Sequence of chain 1.A:
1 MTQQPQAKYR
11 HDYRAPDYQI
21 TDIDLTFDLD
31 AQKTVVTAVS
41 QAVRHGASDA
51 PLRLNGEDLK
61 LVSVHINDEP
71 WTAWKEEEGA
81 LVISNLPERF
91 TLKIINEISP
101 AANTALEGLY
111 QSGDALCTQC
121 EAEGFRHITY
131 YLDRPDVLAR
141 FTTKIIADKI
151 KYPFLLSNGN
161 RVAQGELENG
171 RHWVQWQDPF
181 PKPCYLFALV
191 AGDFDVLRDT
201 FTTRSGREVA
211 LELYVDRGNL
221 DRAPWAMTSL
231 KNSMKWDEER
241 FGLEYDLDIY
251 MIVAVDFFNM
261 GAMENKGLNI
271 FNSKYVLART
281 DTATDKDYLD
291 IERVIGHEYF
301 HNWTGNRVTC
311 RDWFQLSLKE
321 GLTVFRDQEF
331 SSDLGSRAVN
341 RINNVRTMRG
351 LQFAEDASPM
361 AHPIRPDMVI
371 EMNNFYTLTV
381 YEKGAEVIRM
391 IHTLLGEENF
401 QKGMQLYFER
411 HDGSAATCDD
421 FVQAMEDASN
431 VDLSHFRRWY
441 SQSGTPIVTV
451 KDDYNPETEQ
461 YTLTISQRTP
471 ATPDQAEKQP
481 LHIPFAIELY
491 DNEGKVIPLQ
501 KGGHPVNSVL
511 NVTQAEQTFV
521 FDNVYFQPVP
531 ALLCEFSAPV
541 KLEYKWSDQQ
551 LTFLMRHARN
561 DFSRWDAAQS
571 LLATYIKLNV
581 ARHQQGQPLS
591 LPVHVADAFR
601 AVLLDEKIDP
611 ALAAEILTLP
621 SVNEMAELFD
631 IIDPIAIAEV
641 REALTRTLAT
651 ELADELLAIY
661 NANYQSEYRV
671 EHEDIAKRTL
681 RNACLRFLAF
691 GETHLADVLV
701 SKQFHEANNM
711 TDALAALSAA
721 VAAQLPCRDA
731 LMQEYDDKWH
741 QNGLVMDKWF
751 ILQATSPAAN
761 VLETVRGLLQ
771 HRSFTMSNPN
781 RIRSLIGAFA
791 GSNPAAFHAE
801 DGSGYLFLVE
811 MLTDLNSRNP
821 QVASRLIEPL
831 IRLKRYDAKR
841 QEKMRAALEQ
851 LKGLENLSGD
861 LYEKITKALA

This small molecule binds to this protein.
Small molecule (SMILES): CSCC[C@H](N)C(=O)O

Binding-site contacts:
Ligand atom O contacts residue HIS297 of chain 1.A at 2.9 Å (h-bond).
Ligand atom OXT contacts residue GLU298 of chain 1.A at 3.0 Å (salt-bridge).
Ligand atom C contacts residue TYR381 of chain 1.A at 3.4 Å (hydrophobic).
Ligand atom C contacts residue GLU320 of chain 1.A at 4.0 Å.
Ligand atom CA contacts residue ALA262 of chain 1.A at 3.5 Å (hydrophobic).
Ligand atom CB contacts residue MET263 of chain 1.A at 3.6 Å (hydrophobic).
Ligand atom CE contacts residue GLU121 of chain 1.A at 3.5 Å.
Ligand atom O contacts residue GLU320 of chain 1.A at 3.1 Å (salt-bridge).
Ligand atom OXT contacts residue ALA262 of chain 1.A at 3.2 Å (h-bond).
Ligand atom OXT contacts residue ZN1 of chain 1.B at 3.7 Å.
Ligand atom CA contacts residue GLU298 of chain 1.A at 3.9 Å.
Ligand atom CE contacts residue MET260 of chain 1.A at 3.8 Å (hydrophobic).
Ligand atom N contacts residue HIS301 of chain 1.A at 3.9 Å.
Ligand atom CB contacts residue GLU264 of chain 1.A at 3.9 Å.
Ligand atom O contacts residue HIS301 of chain 1.A at 3.5 Å (h-bond).
Ligand atom N contacts residue ZN1 of chain 1.B at 3.4 Å.
Ligand atom CA contacts residue ZN1 of chain 1.B at 3.5 Å.
Ligand atom C contacts residue ZN1 of chain 1.B at 2.8 Å.
Ligand atom N contacts residue GLU320 of chain 1.A at 2.7 Å (salt-bridge).
Ligand atom CA contacts residue GLU264 of chain 1.A at 3.0 Å.
Ligand atom C contacts residue HIS297 of chain 1.A at 3.7 Å.
Ligand atom C contacts residue ALA262 of chain 1.A at 3.8 Å (hydrophobic).
Ligand atom CG contacts residue ALA262 of chain 1.A at 3.9 Å (hydrophobic).
Ligand atom N contacts residue GLU121 of chain 1.A at 3.0 Å (salt-bridge).
Ligand atom CG contacts residue TYR381 of chain 1.A at 3.7 Å (hydrophobic).
Ligand atom N contacts residue TYR381 of chain 1.A at 3.7 Å.
Ligand atom CE contacts residue GLN119 of chain 1.A at 4.0 Å.
Ligand atom N contacts residue LYS319 of chain 1.A at 3.3 Å (salt-bridge).
Ligand atom O contacts residue ZN1 of chain 1.B at 1.8 Å.
Ligand atom CE contacts residue TYR376 of chain 1.A at 3.4 Å (hydrophobic).
Ligand atom CA contacts residue TYR381 of chain 1.A at 4.0 Å (hydrophobic).
Ligand atom CB contacts residue GLU121 of chain 1.A at 3.9 Å.
Ligand atom SD contacts residue GLN119 of chain 1.A at 3.7 Å.
Ligand atom SD contacts residue MET260 of chain 1.A at 3.4 Å (h-bond).
Ligand atom CB contacts residue ALA262 of chain 1.A at 2.9 Å (hydrophobic).
Ligand atom O contacts residue TYR381 of chain 1.A at 2.9 Å (h-bond).
Ligand atom C contacts residue GLU298 of chain 1.A at 3.5 Å.
Ligand atom CA contacts residue GLU121 of chain 1.A at 3.9 Å.
Ligand atom N contacts residue GLU264 of chain 1.A at 3.1 Å (salt-bridge).
Ligand atom CA contacts residue GLU320 of chain 1.A at 3.9 Å.